The protein below binds the small molecule below.
Small molecule (SMILES): C[C@@H]1O[C@H](O)[C@@H](O)[C@H](O)[C@@H]1O

Binding-site contacts:
Ligand atom C1 contacts residue THR136 of chain 1.A at 3.9 Å.
Ligand atom O2 contacts residue SER138 of chain 1.A at 3.9 Å.
Ligand atom C2 contacts residue PHE139 of chain 1.A at 4.3 Å (hydrophobic).
Ligand atom C2 contacts residue GLY140 of chain 1.A at 3.8 Å.
Ligand atom O4 contacts residue TRP105 of chain 1.A at 3.1 Å (h-bond).
Ligand atom O3 contacts residue TYR104 of chain 1.A at 3.4 Å.
Ligand atom C3 contacts residue SER138 of chain 1.A at 3.6 Å.
Ligand atom C1 contacts residue SER138 of chain 1.A at 3.7 Å.
Ligand atom O5 contacts residue SER138 of chain 1.A at 4.4 Å.
Ligand atom C4 contacts residue SER138 of chain 1.A at 3.3 Å.
Ligand atom C3 contacts residue GLN44 of chain 1.A at 3.6 Å.
Ligand atom C2 contacts residue SER138 of chain 1.A at 4.0 Å.
Ligand atom C6 contacts residue SER138 of chain 1.A at 4.3 Å.
Ligand atom O4 contacts residue GLN44 of chain 1.A at 3.0 Å (h-bond).
Ligand atom C3 contacts residue PHE139 of chain 1.A at 4.0 Å (hydrophobic).
Ligand atom C5 contacts residue TRP105 of chain 1.A at 4.0 Å (hydrophobic).
Ligand atom C6 contacts residue TRP105 of chain 1.A at 4.0 Å (hydrophobic).
Ligand atom C5 contacts residue SER138 of chain 1.A at 3.7 Å.
Ligand atom O4 contacts residue TYR104 of chain 1.A at 3.6 Å.
Ligand atom O3 contacts residue GLY140 of chain 1.A at 3.0 Å (h-bond).
Ligand atom C2 contacts residue TRP105 of chain 1.A at 4.0 Å (hydrophobic).
Ligand atom O2 contacts residue GLY140 of chain 1.A at 2.9 Å (h-bond).
Ligand atom C6 contacts residue GLN44 of chain 1.A at 4.3 Å.
Ligand atom C4 contacts residue GLN44 of chain 1.A at 3.8 Å.
Ligand atom O1 contacts residue ASN133 of chain 1.A at 3.8 Å.
Ligand atom O5 contacts residue TRP105 of chain 1.A at 3.2 Å (h-bond).
Ligand atom O3 contacts residue GLN44 of chain 1.A at 2.8 Å (h-bond).
Ligand atom C1 contacts residue TRP105 of chain 1.A at 4.0 Å (hydrophobic).
Ligand atom C4 contacts residue TRP105 of chain 1.A at 4.0 Å (hydrophobic).
Ligand atom O1 contacts residue TRP105 of chain 1.A at 4.0 Å.
Ligand atom C6 contacts residue THR136 of chain 1.A at 3.7 Å.
Ligand atom C5 contacts residue THR136 of chain 1.A at 3.9 Å.
Ligand atom O2 contacts residue TYR104 of chain 1.A at 4.4 Å.
Ligand atom O3 contacts residue PHE139 of chain 1.A at 3.9 Å.
Ligand atom C3 contacts residue GLY140 of chain 1.A at 3.5 Å.
Ligand atom C2 contacts residue TYR104 of chain 1.A at 4.2 Å (hydrophobic).
Ligand atom O3 contacts residue SER138 of chain 1.A at 4.4 Å.
Ligand atom O2 contacts residue PHE139 of chain 1.A at 3.4 Å.
Ligand atom O2 contacts residue ASN133 of chain 1.A at 4.1 Å.
Ligand atom O5 contacts residue THR136 of chain 1.A at 3.9 Å.

Sequence of chain 1.A:
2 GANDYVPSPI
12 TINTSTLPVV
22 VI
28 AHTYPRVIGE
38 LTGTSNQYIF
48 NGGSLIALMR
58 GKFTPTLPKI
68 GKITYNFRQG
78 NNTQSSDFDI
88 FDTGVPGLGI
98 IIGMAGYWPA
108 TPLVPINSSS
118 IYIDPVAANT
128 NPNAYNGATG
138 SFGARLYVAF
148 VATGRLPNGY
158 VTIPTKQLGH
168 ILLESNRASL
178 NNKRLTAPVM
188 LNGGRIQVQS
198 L